The small molecule below binds the protein below.
Small molecule (SMILES): O=C(Cc1cccs1)N[C@@H](Cc1cccc(C(=O)O)c1)B(O)O

Sequence of chain 1.C:
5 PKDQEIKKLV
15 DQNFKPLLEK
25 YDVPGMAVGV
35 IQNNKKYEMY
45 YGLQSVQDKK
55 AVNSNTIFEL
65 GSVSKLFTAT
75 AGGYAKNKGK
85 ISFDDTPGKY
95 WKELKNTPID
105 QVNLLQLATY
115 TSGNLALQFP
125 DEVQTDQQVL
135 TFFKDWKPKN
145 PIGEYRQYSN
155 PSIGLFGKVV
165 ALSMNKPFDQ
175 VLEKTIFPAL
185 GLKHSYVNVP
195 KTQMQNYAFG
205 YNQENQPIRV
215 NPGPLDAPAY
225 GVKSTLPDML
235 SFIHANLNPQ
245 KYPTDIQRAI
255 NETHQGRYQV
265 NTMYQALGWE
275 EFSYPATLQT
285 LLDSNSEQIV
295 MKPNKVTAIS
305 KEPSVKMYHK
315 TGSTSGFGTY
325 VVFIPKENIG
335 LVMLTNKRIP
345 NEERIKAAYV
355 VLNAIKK

Binding-site contacts:
Ligand atom O11 contacts residue VAL294 of chain 1.C at 4.0 Å.
Ligand atom O18 contacts residue GLN122 of chain 1.C at 2.9 Å (h-bond).
Ligand atom C12 contacts residue LYS69 of chain 1.C at 3.9 Å.
Ligand atom C1 contacts residue TYR152 of chain 1.C at 4.2 Å (hydrophobic).
Ligand atom C1 contacts residue SER66 of chain 1.C at 3.7 Å.
Ligand atom O15 contacts residue LYS314 of chain 1.C at 4.3 Å.
Ligand atom C17 contacts residue ASN154 of chain 1.C at 3.9 Å.
Ligand atom O14 contacts residue GLY65 of chain 1.C at 4.3 Å.
Ligand atom S24 contacts residue THR318 of chain 1.C at 3.7 Å.
Ligand atom O18 contacts residue TYR224 of chain 1.C at 3.8 Å.
Ligand atom O14 contacts residue SER66 of chain 1.C at 2.5 Å (h-bond).
Ligand atom O10 contacts residue ASN345 of chain 1.C at 3.3 Å (h-bond).
Ligand atom S24 contacts residue SER317 of chain 1.C at 3.8 Å.
Ligand atom N6 contacts residue SER66 of chain 1.C at 3.2 Å (h-bond).
Ligand atom C21 contacts residue GLN122 of chain 1.C at 4.1 Å.
Ligand atom C1 contacts residue LEU121 of chain 1.C at 3.8 Å (hydrophobic).
Ligand atom O15 contacts residue SER66 of chain 1.C at 2.4 Å (h-bond).
Ligand atom N6 contacts residue SER317 of chain 1.C at 3.3 Å (h-bond).
Ligand atom B13 contacts residue TYR152 of chain 1.C at 3.5 Å.
Ligand atom O15 contacts residue TYR152 of chain 1.C at 2.8 Å (h-bond).
Ligand atom C19 contacts residue TYR224 of chain 1.C at 3.9 Å (hydrophobic).
Ligand atom B13 contacts residue LYS69 of chain 1.C at 3.9 Å.
Ligand atom C7 contacts residue ARG342 of chain 1.C at 3.8 Å.
Ligand atom C9 contacts residue ASN345 of chain 1.C at 3.8 Å.
Ligand atom C12 contacts residue SER66 of chain 1.C at 2.4 Å.
Ligand atom C6 contacts residue ARG342 of chain 1.C at 3.5 Å.
Ligand atom B13 contacts residue SER66 of chain 1.C at 1.4 Å.
Ligand atom C19 contacts residue SER317 of chain 1.C at 3.5 Å.
Ligand atom C23 contacts residue SER319 of chain 1.C at 4.2 Å.
Ligand atom O14 contacts residue GLY316 of chain 1.C at 3.6 Å.
Ligand atom C17 contacts residue TYR224 of chain 1.C at 3.9 Å (hydrophobic).
Ligand atom O11 contacts residue ASN345 of chain 1.C at 3.6 Å (h-bond).
Ligand atom C20 contacts residue SER317 of chain 1.C at 4.2 Å.
Ligand atom O18 contacts residue ASN154 of chain 1.C at 2.8 Å (h-bond).
Ligand atom C1 contacts residue ASN154 of chain 1.C at 4.2 Å.
Ligand atom C12 contacts residue ASN154 of chain 1.C at 4.0 Å.
Ligand atom S24 contacts residue SER319 of chain 1.C at 3.8 Å.
Ligand atom C17 contacts residue SER317 of chain 1.C at 3.9 Å.
Ligand atom C17 contacts residue GLN122 of chain 1.C at 4.0 Å.
Ligand atom O14 contacts residue SER317 of chain 1.C at 3.0 Å (h-bond).